Sequence of chain 2.A:
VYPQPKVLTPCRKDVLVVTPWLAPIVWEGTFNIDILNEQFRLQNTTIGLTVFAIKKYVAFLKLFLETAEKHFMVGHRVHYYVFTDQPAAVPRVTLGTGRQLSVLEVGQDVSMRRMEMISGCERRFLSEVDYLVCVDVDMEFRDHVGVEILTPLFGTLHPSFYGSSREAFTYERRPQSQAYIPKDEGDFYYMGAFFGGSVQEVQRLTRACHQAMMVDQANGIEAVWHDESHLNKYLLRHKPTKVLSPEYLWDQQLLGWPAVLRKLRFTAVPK

The protein below binds the small molecule below.
Small molecule (SMILES): OC[C@H]1O[C@@H](O)[C@H](O)[C@@H](O)[C@H]1O

Binding-site contacts:
Ligand atom C6 contacts residue TRP238 of chain 2.A at 3.8 Å (hydrophobic).
Ligand atom C3 contacts residue TRP238 of chain 2.A at 3.8 Å (hydrophobic).
Ligand atom C3 contacts residue HIS171 of chain 2.A at 4.3 Å.
Ligand atom C5 contacts residue PHE174 of chain 2.A at 4.5 Å (hydrophobic).
Ligand atom O1 contacts residue HIS171 of chain 2.A at 3.6 Å.
Ligand atom C1 contacts residue HIS171 of chain 2.A at 3.8 Å.
Ligand atom O3 contacts residue UDP1 of chain 2.B at 3.2 Å (h-bond).
Ligand atom O3 contacts residue TRP238 of chain 2.A at 4.3 Å.
Ligand atom C4 contacts residue TRP238 of chain 2.A at 3.8 Å (hydrophobic).
Ligand atom C5 contacts residue HIS171 of chain 2.A at 3.7 Å.
Ligand atom O6 contacts residue THR183 of chain 2.A at 2.9 Å (h-bond).
Ligand atom C6 contacts residue GLU241 of chain 2.A at 4.2 Å.
Ligand atom O4 contacts residue MET204 of chain 2.A at 4.4 Å.
Ligand atom O4 contacts residue GLU241 of chain 2.A at 2.7 Å (salt-bridge).
Ligand atom C5 contacts residue TRP238 of chain 2.A at 3.9 Å (hydrophobic).
Ligand atom C2 contacts residue HIS171 of chain 2.A at 3.8 Å.
Ligand atom C6 contacts residue HIS171 of chain 2.A at 4.0 Å.
Ligand atom O1 contacts residue SER173 of chain 2.A at 3.6 Å (h-bond).
Ligand atom O5 contacts residue HIS171 of chain 2.A at 3.0 Å (h-bond).
Ligand atom C4 contacts residue GLU241 of chain 2.A at 3.6 Å.
Ligand atom C6 contacts residue TYR202 of chain 2.A at 4.2 Å (hydrophobic).
Ligand atom C6 contacts residue PHE174 of chain 2.A at 3.6 Å (hydrophobic).
Ligand atom O6 contacts residue TYR202 of chain 2.A at 3.2 Å (h-bond).
Ligand atom O6 contacts residue TRP238 of chain 2.A at 2.9 Å (h-bond).
Ligand atom O5 contacts residue PHE174 of chain 2.A at 4.0 Å.
Ligand atom C4 contacts residue HIS171 of chain 2.A at 3.7 Å.
Ligand atom C6 contacts residue THR183 of chain 2.A at 3.2 Å.
Ligand atom O3 contacts residue MET204 of chain 2.A at 4.3 Å.
Ligand atom O4 contacts residue HIS171 of chain 2.A at 2.7 Å (h-bond).
Ligand atom O6 contacts residue GLU241 of chain 2.A at 3.3 Å (salt-bridge).
Ligand atom C5 contacts residue GLU241 of chain 2.A at 4.4 Å.